Sequence of chain 1.D:
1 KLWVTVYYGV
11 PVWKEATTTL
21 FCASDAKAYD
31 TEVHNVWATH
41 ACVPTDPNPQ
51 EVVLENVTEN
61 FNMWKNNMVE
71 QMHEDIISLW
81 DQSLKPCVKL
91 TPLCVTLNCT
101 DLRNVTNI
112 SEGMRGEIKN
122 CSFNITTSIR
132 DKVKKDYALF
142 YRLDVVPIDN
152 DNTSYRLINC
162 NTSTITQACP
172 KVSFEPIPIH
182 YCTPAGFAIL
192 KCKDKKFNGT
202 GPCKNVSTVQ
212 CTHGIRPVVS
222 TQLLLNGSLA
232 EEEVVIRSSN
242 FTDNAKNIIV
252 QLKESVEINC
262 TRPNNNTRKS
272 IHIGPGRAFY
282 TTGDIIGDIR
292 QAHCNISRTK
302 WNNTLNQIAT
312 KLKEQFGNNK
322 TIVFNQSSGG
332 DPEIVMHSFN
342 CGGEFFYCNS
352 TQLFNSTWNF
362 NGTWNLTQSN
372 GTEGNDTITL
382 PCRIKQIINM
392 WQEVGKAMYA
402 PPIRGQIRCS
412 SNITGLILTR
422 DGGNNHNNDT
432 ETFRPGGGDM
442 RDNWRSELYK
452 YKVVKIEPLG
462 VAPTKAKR

The protein below binds the small molecule below.
Small molecule (SMILES): CC(=O)N[C@H]1[C@H](O[C@H]2[C@H](O)[C@@H](NC(C)=O)CO[C@@H]2CO)O[C@H](CO)[C@@H](O)[C@@H]1O

Binding-site contacts:
Ligand atom C3 contacts residue ASN266 of chain 1.D at 3.9 Å.
Ligand atom C2 contacts residue ASN266 of chain 1.D at 2.6 Å.
Ligand atom O5 contacts residue ILE287 of chain 1.D at 4.1 Å.
Ligand atom O6 contacts residue ASN266 of chain 1.D at 4.3 Å.
Ligand atom O5 contacts residue ASN266 of chain 1.D at 2.2 Å (h-bond).
Ligand atom C4 contacts residue ASN266 of chain 1.D at 4.2 Å.
Ligand atom C5 contacts residue ASN266 of chain 1.D at 3.6 Å.
Ligand atom C7 contacts residue ASN266 of chain 1.D at 3.7 Å.
Ligand atom O6 contacts residue THR268 of chain 1.D at 4.3 Å.
Ligand atom C1 contacts residue ASN266 of chain 1.D at 1.4 Å.
Ligand atom O7 contacts residue ASN266 of chain 1.D at 3.9 Å.
Ligand atom N2 contacts residue ASN266 of chain 1.D at 3.1 Å (h-bond).
Ligand atom O6 contacts residue ILE287 of chain 1.D at 3.5 Å.